Binding-site contacts:
Ligand atom C3 contacts residue ASN288 of chain 2.A at 3.8 Å.
Ligand atom C1 contacts residue HEM1 of chain 2.D at 3.5 Å.
Ligand atom NE contacts residue GLU295 of chain 2.A at 2.7 Å (salt-bridge).
Ligand atom C2 contacts residue PHE287 of chain 2.A at 3.6 Å (hydrophobic).
Ligand atom CZ contacts residue GLU295 of chain 2.A at 3.8 Å.
Ligand atom O contacts residue GLU295 of chain 2.A at 3.4 Å.
Ligand atom C2 contacts residue HEM1 of chain 2.D at 3.7 Å.
Ligand atom C3 contacts residue PHE287 of chain 2.A at 3.3 Å (hydrophobic).
Ligand atom OXT contacts residue TYR265 of chain 2.A at 3.4 Å (h-bond).
Ligand atom O contacts residue TYR291 of chain 2.A at 2.8 Å.
Ligand atom C2 contacts residue GLY289 of chain 2.A at 3.5 Å.
Ligand atom CB contacts residue GLU295 of chain 2.A at 3.4 Å.
Ligand atom CD contacts residue GLU295 of chain 2.A at 3.0 Å.
Ligand atom CG contacts residue GLU295 of chain 2.A at 3.7 Å.
Ligand atom NH2 contacts residue HEM1 of chain 2.D at 3.1 Å.
Ligand atom CD contacts residue HEM1 of chain 2.D at 3.4 Å.
Ligand atom N contacts residue HEM1 of chain 2.D at 3.4 Å (h-bond).
Ligand atom CZ contacts residue PRO268 of chain 2.A at 3.8 Å (hydrophobic).
Ligand atom NH2 contacts residue TRP290 of chain 2.A at 3.2 Å (h-bond).
Ligand atom OXT contacts residue ASP300 of chain 2.A at 3.5 Å (salt-bridge).
Ligand atom O contacts residue ASP300 of chain 2.A at 2.8 Å (salt-bridge).
Ligand atom C3 contacts residue VAL270 of chain 2.A at 3.1 Å (hydrophobic).
Ligand atom C2 contacts residue PRO268 of chain 2.A at 3.9 Å (hydrophobic).
Ligand atom C contacts residue GLU295 of chain 2.A at 4.1 Å.
Ligand atom CA contacts residue GLU295 of chain 2.A at 3.5 Å.
Ligand atom C contacts residue TYR291 of chain 2.A at 3.2 Å (hydrophobic).
Ligand atom CZ contacts residue HEM1 of chain 2.D at 4.0 Å.
Ligand atom NH1 contacts residue PRO268 of chain 2.A at 3.8 Å.
Ligand atom C3 contacts residue ALA269 of chain 2.A at 3.8 Å (hydrophobic).
Ligand atom CB contacts residue TYR291 of chain 2.A at 3.9 Å (hydrophobic).
Ligand atom CB contacts residue PRO268 of chain 2.A at 3.9 Å (hydrophobic).
Ligand atom NE contacts residue PRO268 of chain 2.A at 3.7 Å.
Ligand atom OXT contacts residue GLN181 of chain 2.A at 3.4 Å (h-bond).
Ligand atom C3 contacts residue PRO268 of chain 2.A at 3.5 Å (hydrophobic).
Ligand atom C2 contacts residue ASN288 of chain 2.A at 3.7 Å.
Ligand atom OXT contacts residue TYR291 of chain 2.A at 3.2 Å (h-bond).
Ligand atom N contacts residue GLU295 of chain 2.A at 2.6 Å (salt-bridge).
Ligand atom NH2 contacts residue GLU295 of chain 2.A at 3.4 Å (salt-bridge).
Ligand atom C contacts residue ASP300 of chain 2.A at 3.5 Å.
Ligand atom CB contacts residue GLN181 of chain 2.A at 3.5 Å.

Sequence of chain 2.A:
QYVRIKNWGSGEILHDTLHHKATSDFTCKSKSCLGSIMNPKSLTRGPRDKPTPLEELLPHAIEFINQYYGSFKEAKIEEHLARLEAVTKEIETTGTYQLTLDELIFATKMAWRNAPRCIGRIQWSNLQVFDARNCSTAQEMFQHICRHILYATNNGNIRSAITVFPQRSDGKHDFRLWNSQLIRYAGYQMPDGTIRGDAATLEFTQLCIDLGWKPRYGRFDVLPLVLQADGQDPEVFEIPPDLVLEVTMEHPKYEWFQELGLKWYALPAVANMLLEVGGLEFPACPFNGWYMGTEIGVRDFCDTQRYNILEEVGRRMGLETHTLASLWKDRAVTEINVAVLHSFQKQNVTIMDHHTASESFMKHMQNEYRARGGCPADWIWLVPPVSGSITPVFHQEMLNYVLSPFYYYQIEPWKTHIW

The protein below binds the small molecule below.
Small molecule (SMILES): CCCNC(=[NH2+])NCCC[C@H](N)C(=O)O